The protein below binds the small molecule below.
Small molecule (SMILES): Cc1cc(CCCOc2c(C)cc(-c3noc(C(F)(F)F)n3)cc2C)on1

Sequence of chain 1.A:
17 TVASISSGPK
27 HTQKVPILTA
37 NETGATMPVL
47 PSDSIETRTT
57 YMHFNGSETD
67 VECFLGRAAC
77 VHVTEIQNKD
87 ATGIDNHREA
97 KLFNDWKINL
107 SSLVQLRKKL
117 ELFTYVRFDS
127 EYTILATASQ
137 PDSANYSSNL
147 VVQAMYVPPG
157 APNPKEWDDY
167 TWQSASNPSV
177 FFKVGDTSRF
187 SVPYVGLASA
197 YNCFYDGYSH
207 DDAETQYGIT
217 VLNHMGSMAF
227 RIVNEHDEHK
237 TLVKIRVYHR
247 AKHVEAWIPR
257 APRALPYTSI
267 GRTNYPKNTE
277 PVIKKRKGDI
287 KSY

Sequence of chain 1.C:
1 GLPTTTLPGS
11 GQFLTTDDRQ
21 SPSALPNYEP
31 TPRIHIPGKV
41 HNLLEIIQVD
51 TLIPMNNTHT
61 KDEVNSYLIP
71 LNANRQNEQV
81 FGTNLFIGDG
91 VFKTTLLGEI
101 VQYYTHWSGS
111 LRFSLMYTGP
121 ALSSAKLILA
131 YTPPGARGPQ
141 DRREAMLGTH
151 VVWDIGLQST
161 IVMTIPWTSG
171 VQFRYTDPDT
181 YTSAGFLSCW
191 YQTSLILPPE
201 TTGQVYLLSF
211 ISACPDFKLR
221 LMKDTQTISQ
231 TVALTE

Binding-site contacts:
Ligand atom C1C contacts residue TYR197 of chain 1.A at 3.5 Å (hydrophobic).
Ligand atom CM2 contacts residue ILE104 of chain 1.A at 3.6 Å (hydrophobic).
Ligand atom C3C contacts residue TYR128 of chain 1.A at 3.3 Å (hydrophobic).
Ligand atom C3B contacts residue MET224 of chain 1.A at 3.6 Å (hydrophobic).
Ligand atom C2A contacts residue PHE186 of chain 1.A at 3.5 Å (hydrophobic).
Ligand atom O1 contacts residue MET221 of chain 1.A at 3.7 Å.
Ligand atom CM2 contacts residue TYR128 of chain 1.A at 3.4 Å (hydrophobic).
Ligand atom C2C contacts residue ILE104 of chain 1.A at 3.8 Å (hydrophobic).
Ligand atom C2A contacts residue TYR152 of chain 1.A at 3.7 Å (hydrophobic).
Ligand atom CM4 contacts residue ALA150 of chain 1.A at 3.6 Å (hydrophobic).
Ligand atom F2 contacts residue VAL176 of chain 1.A at 2.7 Å.
Ligand atom F3 contacts residue TYR152 of chain 1.A at 3.6 Å.
Ligand atom F1 contacts residue ALA150 of chain 1.A at 3.8 Å.
Ligand atom CM6 contacts residue LEU25 of chain 1.C at 3.8 Å (hydrophobic).
Ligand atom F3 contacts residue PRO174 of chain 1.A at 2.9 Å.
Ligand atom F3 contacts residue MET151 of chain 1.A at 3.7 Å.
Ligand atom N1A contacts residue PRO174 of chain 1.A at 3.5 Å.
Ligand atom C2B contacts residue ILE104 of chain 1.A at 3.8 Å (hydrophobic).
Ligand atom O1A contacts residue PRO174 of chain 1.A at 3.5 Å.
Ligand atom CM2 contacts residue MET224 of chain 1.A at 3.5 Å (hydrophobic).
Ligand atom CM4 contacts residue VAL176 of chain 1.A at 3.8 Å (hydrophobic).
Ligand atom C3 contacts residue LEU106 of chain 1.A at 3.8 Å (hydrophobic).
Ligand atom F3 contacts residue VAL176 of chain 1.A at 3.6 Å.
Ligand atom N1A contacts residue ALA24 of chain 1.C at 3.2 Å.
Ligand atom F3 contacts residue SER175 of chain 1.A at 2.8 Å.
Ligand atom C4 contacts residue TYR197 of chain 1.A at 3.4 Å (hydrophobic).
Ligand atom F3 contacts residue ALA150 of chain 1.A at 2.7 Å.
Ligand atom CM6 contacts residue VAL188 of chain 1.A at 3.8 Å (hydrophobic).
Ligand atom F1 contacts residue MET224 of chain 1.A at 3.6 Å.
Ligand atom C2C contacts residue TYR128 of chain 1.A at 3.2 Å (hydrophobic).
Ligand atom CM3 contacts residue ASN219 of chain 1.A at 3.8 Å.
Ligand atom C1C contacts residue TYR128 of chain 1.A at 3.5 Å (hydrophobic).
Ligand atom C5B contacts residue TYR152 of chain 1.A at 3.5 Å (hydrophobic).
Ligand atom N3A contacts residue TYR152 of chain 1.A at 3.8 Å.
Ligand atom C6B contacts residue TYR152 of chain 1.A at 3.6 Å (hydrophobic).
Ligand atom C3A contacts residue PHE186 of chain 1.A at 3.7 Å (hydrophobic).
Ligand atom CM6 contacts residue TYR152 of chain 1.A at 3.4 Å (hydrophobic).
Ligand atom N3A contacts residue PHE186 of chain 1.A at 3.4 Å.
Ligand atom F1 contacts residue PHE186 of chain 1.A at 3.8 Å.
Ligand atom O1A contacts residue ALA24 of chain 1.C at 3.3 Å.

Sequence of chain 2.C:
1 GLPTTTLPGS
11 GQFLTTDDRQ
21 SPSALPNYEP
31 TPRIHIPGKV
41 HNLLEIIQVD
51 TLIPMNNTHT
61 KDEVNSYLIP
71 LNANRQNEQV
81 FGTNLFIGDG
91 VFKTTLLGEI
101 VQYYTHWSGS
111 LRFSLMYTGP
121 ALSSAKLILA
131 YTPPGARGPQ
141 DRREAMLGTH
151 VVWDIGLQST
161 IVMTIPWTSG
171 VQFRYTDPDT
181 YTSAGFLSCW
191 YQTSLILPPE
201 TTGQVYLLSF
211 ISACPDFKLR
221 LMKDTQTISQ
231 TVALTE